The small molecule below binds the protein below.
Small molecule (SMILES): C/C=C/C=C/C=C/C(=O)N[C@@H](Cc1ccccc1)C(=O)N[C@H]1COC(=O)[C@@H]2C[C@@H](C)CN2C(=O)[C@H](C)NC(=O)[C@H](C)N(C)C(=O)[C@@H]2CCCN2C1=O

Sequence of chain 1.F:
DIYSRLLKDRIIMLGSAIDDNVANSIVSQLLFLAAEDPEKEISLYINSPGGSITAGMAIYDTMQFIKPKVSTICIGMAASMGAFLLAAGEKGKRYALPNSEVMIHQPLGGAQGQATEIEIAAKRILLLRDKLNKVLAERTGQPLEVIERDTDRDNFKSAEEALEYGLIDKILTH

Binding-site contacts:
Ligand atom C contacts residue TYR62 of chain 1.F at 3.8 Å (hydrophobic).
Ligand atom CA contacts residue TYR62 of chain 1.F at 4.0 Å (hydrophobic).
Ligand atom CE2 contacts residue LEU48 of chain 1.E at 3.8 Å (hydrophobic).
Ligand atom CD2 contacts residue TYR62 of chain 1.F at 3.6 Å (hydrophobic).
Ligand atom N contacts residue TYR62 of chain 1.F at 3.0 Å (h-bond).
Ligand atom C contacts residue LYS110 of chain 1.F at 3.9 Å.
Ligand atom CZ contacts residue VAL44 of chain 1.E at 3.9 Å (hydrophobic).
Ligand atom CB contacts residue ILE90 of chain 1.F at 3.3 Å (hydrophobic).
Ligand atom O contacts residue TYR112 of chain 1.F at 3.7 Å.
Ligand atom O11 contacts residue LEU48 of chain 1.E at 3.8 Å.
Ligand atom CG contacts residue LEU189 of chain 1.F at 3.9 Å (hydrophobic).
Ligand atom CD contacts residue TYR62 of chain 1.F at 3.6 Å (hydrophobic).
Ligand atom CD1 contacts residue PHE82 of chain 1.E at 3.6 Å (hydrophobic).
Ligand atom CE2 contacts residue TYR62 of chain 1.F at 3.9 Å (hydrophobic).
Ligand atom CE contacts residue ASP26 of chain 1.F at 3.2 Å.
Ligand atom CM contacts residue TYR112 of chain 1.F at 3.5 Å (hydrophobic).
Ligand atom C8 contacts residue ASP26 of chain 1.F at 3.7 Å.
Ligand atom CE1 contacts residue THR79 of chain 1.E at 3.8 Å.
Ligand atom C contacts residue SER60 of chain 1.F at 3.4 Å.
Ligand atom N contacts residue PHE82 of chain 1.E at 3.9 Å.
Ligand atom CE2 contacts residue ILE92 of chain 1.F at 3.7 Å (hydrophobic).
Ligand atom O contacts residue SER60 of chain 1.F at 3.3 Å (h-bond).
Ligand atom CD1 contacts residue LEU114 of chain 1.F at 3.9 Å (hydrophobic).
Ligand atom C4 contacts residue ILE28 of chain 1.F at 3.8 Å (hydrophobic).
Ligand atom O contacts residue PHE82 of chain 1.E at 3.9 Å.
Ligand atom CD contacts residue ILE28 of chain 1.F at 3.9 Å (hydrophobic).
Ligand atom C3 contacts residue LEU48 of chain 1.E at 3.9 Å (hydrophobic).
Ligand atom CB contacts residue TYR112 of chain 1.F at 3.6 Å (hydrophobic).
Ligand atom CE1 contacts residue LEU114 of chain 1.F at 3.6 Å (hydrophobic).
Ligand atom C1 contacts residue TYR62 of chain 1.F at 3.7 Å (hydrophobic).
Ligand atom C6 contacts residue ASP26 of chain 1.F at 3.7 Å.
Ligand atom O contacts residue LYS110 of chain 1.F at 2.7 Å (salt-bridge).
Ligand atom N contacts residue SER60 of chain 1.F at 3.8 Å.
Ligand atom CM contacts residue LEU189 of chain 1.F at 3.4 Å (hydrophobic).
Ligand atom CB contacts residue LEU189 of chain 1.F at 3.6 Å (hydrophobic).
Ligand atom CZ contacts residue THR79 of chain 1.E at 3.5 Å.
Ligand atom O contacts residue TYR62 of chain 1.F at 2.7 Å (h-bond).
Ligand atom C contacts residue PHE82 of chain 1.E at 3.8 Å (hydrophobic).
Ligand atom C2 contacts residue TYR62 of chain 1.F at 3.5 Å (hydrophobic).
Ligand atom CA contacts residue PHE82 of chain 1.E at 3.7 Å (hydrophobic).

Sequence of chain 1.E:
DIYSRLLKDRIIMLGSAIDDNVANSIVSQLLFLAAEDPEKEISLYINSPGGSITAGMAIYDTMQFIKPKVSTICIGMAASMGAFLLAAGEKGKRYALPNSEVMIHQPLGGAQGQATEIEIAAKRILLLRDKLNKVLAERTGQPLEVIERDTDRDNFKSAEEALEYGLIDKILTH